Sequence of chain 41.A:
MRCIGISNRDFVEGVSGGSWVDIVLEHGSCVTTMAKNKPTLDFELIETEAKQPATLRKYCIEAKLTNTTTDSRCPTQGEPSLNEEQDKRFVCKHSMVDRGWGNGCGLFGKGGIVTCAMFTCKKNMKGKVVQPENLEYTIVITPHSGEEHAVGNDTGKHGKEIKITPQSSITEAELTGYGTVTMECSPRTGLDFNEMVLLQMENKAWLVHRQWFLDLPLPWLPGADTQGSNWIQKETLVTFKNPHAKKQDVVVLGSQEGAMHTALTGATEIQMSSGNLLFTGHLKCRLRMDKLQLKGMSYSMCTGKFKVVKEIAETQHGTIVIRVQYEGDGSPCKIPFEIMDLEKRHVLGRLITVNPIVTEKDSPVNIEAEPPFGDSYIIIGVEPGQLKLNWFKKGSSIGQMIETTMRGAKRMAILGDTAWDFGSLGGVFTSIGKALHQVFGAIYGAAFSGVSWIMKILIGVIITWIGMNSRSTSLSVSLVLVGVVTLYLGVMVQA

Binding-site contacts:
Ligand atom C7 contacts residue ASN67 of chain 41.A at 3.7 Å.
Ligand atom C4 contacts residue ASN67 of chain 41.A at 4.2 Å.
Ligand atom O5 contacts residue ASN67 of chain 41.A at 2.4 Å (h-bond).
Ligand atom C8 contacts residue PHE90 of chain 41.A at 3.9 Å (hydrophobic).
Ligand atom C3 contacts residue ASN67 of chain 41.A at 3.8 Å.
Ligand atom O7 contacts residue ASN67 of chain 41.A at 4.1 Å.
Ligand atom C5 contacts residue ASN67 of chain 41.A at 3.7 Å.
Ligand atom N2 contacts residue ASN67 of chain 41.A at 2.9 Å (h-bond).
Ligand atom C1 contacts residue ASN67 of chain 41.A at 1.4 Å.
Ligand atom C8 contacts residue ASN67 of chain 41.A at 4.2 Å.
Ligand atom C8 contacts residue MET118 of chain 41.A at 4.3 Å (hydrophobic).
Ligand atom C2 contacts residue ASN67 of chain 41.A at 2.5 Å.

A protein and the small-molecule ligand that binds it are described below.
Small molecule (SMILES): CC(=O)N[C@@H]1[C@@H](O)[C@H](O)[C@@H](CO)O[C@H]1O